Sequence of chain 4.A:
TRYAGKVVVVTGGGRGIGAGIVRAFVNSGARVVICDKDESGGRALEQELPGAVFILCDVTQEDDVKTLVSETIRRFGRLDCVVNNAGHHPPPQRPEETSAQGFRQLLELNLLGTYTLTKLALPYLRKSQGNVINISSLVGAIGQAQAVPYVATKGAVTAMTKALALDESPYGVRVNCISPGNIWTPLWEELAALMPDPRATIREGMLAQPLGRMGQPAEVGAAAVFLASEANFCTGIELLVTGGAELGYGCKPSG

Binding-site contacts:
Ligand atom O5 contacts residue TRP190 of chain 4.A at 2.9 Å (h-bond).
Ligand atom C6 contacts residue PRO192 of chain 4.A at 3.8 Å (hydrophobic).
Ligand atom O1 contacts residue GLY22 of chain 4.A at 3.4 Å.
Ligand atom O6 contacts residue THR191 of chain 4.A at 3.6 Å.
Ligand atom O2 contacts residue PRO223 of chain 4.A at 4.1 Å.
Ligand atom O4 contacts residue TRP190 of chain 4.A at 3.5 Å (h-bond).
Ligand atom O5 contacts residue PRO192 of chain 4.A at 3.9 Å.
Ligand atom O5 contacts residue THR191 of chain 4.A at 3.3 Å.
Ligand atom C1 contacts residue TRP190 of chain 4.A at 4.1 Å (hydrophobic).
Ligand atom C6 contacts residue TRP190 of chain 4.A at 3.4 Å (hydrophobic).
Ligand atom O6 contacts residue PRO192 of chain 4.A at 3.5 Å (h-bond).
Ligand atom C1 contacts residue THR191 of chain 4.A at 4.1 Å.
Ligand atom C1 contacts residue PRO192 of chain 4.A at 3.7 Å (hydrophobic).
Ligand atom O1 contacts residue PRO192 of chain 4.A at 3.5 Å.
Ligand atom C6 contacts residue GLU195 of chain 4.A at 3.4 Å.
Ligand atom O6 contacts residue GLU195 of chain 4.A at 2.9 Å (salt-bridge).
Ligand atom C4 contacts residue TRP190 of chain 4.A at 4.2 Å (hydrophobic).
Ligand atom O1 contacts residue TRP190 of chain 4.A at 4.1 Å.
Ligand atom O1 contacts residue THR191 of chain 4.A at 4.0 Å.
Ligand atom C5 contacts residue THR191 of chain 4.A at 4.0 Å.
Ligand atom O1 contacts residue PRO223 of chain 4.A at 3.7 Å.
Ligand atom C6 contacts residue THR191 of chain 4.A at 3.4 Å.
Ligand atom C5 contacts residue TRP190 of chain 4.A at 3.3 Å (hydrophobic).

The protein below binds the small molecule below.
Small molecule (SMILES): OC[C@H]1O[C@H](O)[C@H](O)[C@@H](O)[C@@H]1O